Sequence of chain 1.C:
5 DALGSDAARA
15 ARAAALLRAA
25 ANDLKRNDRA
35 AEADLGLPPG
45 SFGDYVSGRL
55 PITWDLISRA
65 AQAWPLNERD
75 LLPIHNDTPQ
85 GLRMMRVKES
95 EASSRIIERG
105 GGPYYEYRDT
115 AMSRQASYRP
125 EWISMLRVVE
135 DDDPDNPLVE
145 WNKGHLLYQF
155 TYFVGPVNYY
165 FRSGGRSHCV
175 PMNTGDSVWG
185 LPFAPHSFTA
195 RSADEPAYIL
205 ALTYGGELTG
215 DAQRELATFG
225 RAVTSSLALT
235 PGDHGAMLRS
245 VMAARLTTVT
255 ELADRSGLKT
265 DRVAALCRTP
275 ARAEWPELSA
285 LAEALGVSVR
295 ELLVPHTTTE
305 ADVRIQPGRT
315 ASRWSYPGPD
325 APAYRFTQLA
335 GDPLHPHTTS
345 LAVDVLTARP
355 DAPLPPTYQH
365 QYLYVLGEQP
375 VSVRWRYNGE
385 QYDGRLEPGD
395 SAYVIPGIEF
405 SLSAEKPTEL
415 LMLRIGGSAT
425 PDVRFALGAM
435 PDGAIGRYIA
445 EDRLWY

A small-molecule ligand and the protein it binds are described below.
Small molecule (SMILES): O=P(O)(O)CCO

Sequence of chain 1.B:
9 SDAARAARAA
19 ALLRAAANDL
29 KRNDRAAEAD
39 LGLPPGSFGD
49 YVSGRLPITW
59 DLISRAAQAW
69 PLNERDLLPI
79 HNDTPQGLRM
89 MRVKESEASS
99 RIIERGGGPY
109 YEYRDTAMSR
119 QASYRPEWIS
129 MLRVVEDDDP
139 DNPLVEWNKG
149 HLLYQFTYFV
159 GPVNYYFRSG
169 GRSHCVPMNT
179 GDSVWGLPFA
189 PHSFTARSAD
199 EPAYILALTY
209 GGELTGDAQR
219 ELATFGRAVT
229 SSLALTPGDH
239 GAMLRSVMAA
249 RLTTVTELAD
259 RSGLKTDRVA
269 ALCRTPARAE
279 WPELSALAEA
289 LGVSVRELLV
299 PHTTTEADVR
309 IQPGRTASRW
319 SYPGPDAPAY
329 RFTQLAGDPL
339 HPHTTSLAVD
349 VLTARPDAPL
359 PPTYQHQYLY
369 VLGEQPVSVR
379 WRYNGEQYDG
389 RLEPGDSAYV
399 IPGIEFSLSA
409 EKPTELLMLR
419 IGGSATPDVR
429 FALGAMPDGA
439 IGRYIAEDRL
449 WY

Binding-site contacts:
Ligand atom O2 contacts residue ASN146 of chain 1.C at 3.0 Å (h-bond).
Ligand atom CA contacts residue FE1 of chain 1.L at 4.0 Å.
Ligand atom O2 contacts residue LYS29 of chain 1.B at 2.8 Å (salt-bridge).
Ligand atom P contacts residue TYR111 of chain 1.C at 3.9 Å.
Ligand atom O1 contacts residue TYR109 of chain 1.C at 4.5 Å.
Ligand atom CA contacts residue ASN146 of chain 1.C at 4.3 Å.
Ligand atom P contacts residue ASN146 of chain 1.C at 3.5 Å.
Ligand atom O2 contacts residue HIS190 of chain 1.C at 3.7 Å.
Ligand atom CA contacts residue PHE192 of chain 1.C at 3.7 Å (hydrophobic).
Ligand atom O4 contacts residue ILE127 of chain 1.C at 4.3 Å.
Ligand atom O2 contacts residue TRP449 of chain 1.B at 4.1 Å.
Ligand atom O1 contacts residue ARG103 of chain 1.C at 4.0 Å.
Ligand atom O1 contacts residue LYS29 of chain 1.B at 3.2 Å (salt-bridge).
Ligand atom CB contacts residue FE1 of chain 1.L at 3.5 Å.
Ligand atom P contacts residue FE1 of chain 1.L at 3.7 Å.
Ligand atom O4 contacts residue LYS29 of chain 1.B at 3.9 Å.
Ligand atom O3 contacts residue ARG103 of chain 1.C at 2.7 Å (salt-bridge).
Ligand atom P contacts residue LYS29 of chain 1.B at 3.6 Å.
Ligand atom CA contacts residue TYR111 of chain 1.C at 4.5 Å (hydrophobic).
Ligand atom P contacts residue TYR109 of chain 1.C at 4.2 Å.
Ligand atom O1 contacts residue TYR111 of chain 1.C at 2.6 Å (h-bond).
Ligand atom O3 contacts residue TYR111 of chain 1.C at 4.2 Å.
Ligand atom O3 contacts residue TRP449 of chain 1.B at 3.5 Å (h-bond).
Ligand atom O4 contacts residue ALA205 of chain 1.C at 4.5 Å.
Ligand atom O4 contacts residue HIS149 of chain 1.C at 4.1 Å.
Ligand atom CB contacts residue ILE127 of chain 1.C at 3.4 Å (hydrophobic).
Ligand atom O3 contacts residue TYR109 of chain 1.C at 4.0 Å.
Ligand atom O4 contacts residue FE1 of chain 1.L at 2.1 Å.
Ligand atom P contacts residue ARG103 of chain 1.C at 3.9 Å.
Ligand atom CA contacts residue TYR109 of chain 1.C at 3.5 Å (hydrophobic).
Ligand atom CA contacts residue ILE127 of chain 1.C at 4.4 Å (hydrophobic).
Ligand atom O4 contacts residue HIS190 of chain 1.C at 3.5 Å (h-bond).
Ligand atom O4 contacts residue PHE192 of chain 1.C at 3.8 Å.
Ligand atom O1 contacts residue TRP449 of chain 1.B at 2.9 Å (h-bond).
Ligand atom O2 contacts residue HIS149 of chain 1.C at 3.4 Å.
Ligand atom O2 contacts residue FE1 of chain 1.L at 2.4 Å.
Ligand atom P contacts residue TRP449 of chain 1.B at 3.7 Å.
Ligand atom O4 contacts residue ASN146 of chain 1.C at 4.5 Å.
Ligand atom O3 contacts residue ASN146 of chain 1.C at 2.9 Å (h-bond).
Ligand atom CB contacts residue PHE192 of chain 1.C at 3.5 Å (hydrophobic).